Binding-site contacts:
Ligand atom C4 contacts residue ARG53 of chain 1.K at 4.3 Å.
Ligand atom C6 contacts residue ARG53 of chain 1.K at 4.4 Å.
Ligand atom C3 contacts residue ARG53 of chain 1.K at 4.5 Å.
Ligand atom O4 contacts residue ARG53 of chain 1.K at 4.2 Å.
Ligand atom C2 contacts residue ARG53 of chain 1.K at 4.1 Å.

Sequence of chain 1.K:
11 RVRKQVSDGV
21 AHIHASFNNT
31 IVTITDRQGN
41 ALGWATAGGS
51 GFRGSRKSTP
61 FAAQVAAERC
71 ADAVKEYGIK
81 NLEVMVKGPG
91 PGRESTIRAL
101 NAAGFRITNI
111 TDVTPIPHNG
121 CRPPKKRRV

A protein and the small-molecule ligand that binds it are described below.
Small molecule (SMILES): CN[C@@H]1[C@H](O)[C@H](NC)[C@H]2O[C@@]3(O)C(=O)C[C@@H](C)O[C@H]3O[C@@H]2[C@H]1O